The protein below binds the small molecule below.
Small molecule (SMILES): Cc1cn([C@H]2C[C@H](O[P](=O)(O)OC[C@H]3O[C@@H](n4ccc(N)nc4=O)C[C@@H]3O[P](=O)(O)OC[C@H]3O[C@@H](n4cnc5c(=O)nc(N)[nH]c54)C[C@@H]3O[P](=O)(O)OC[C@H]3O[C@@H](n4cnc5c(=O)nc(N)[nH]c54)C[C@@H]3O)[C@@H](CO[P](=O)(O)O[C@H]3C[C@H](n4cnc5c(=O)nc(N)[nH]c54)O[C@@H]3COP(=O)(O)O)O2)c(=O)[nH]c1=O

Sequence of chain 1.D:
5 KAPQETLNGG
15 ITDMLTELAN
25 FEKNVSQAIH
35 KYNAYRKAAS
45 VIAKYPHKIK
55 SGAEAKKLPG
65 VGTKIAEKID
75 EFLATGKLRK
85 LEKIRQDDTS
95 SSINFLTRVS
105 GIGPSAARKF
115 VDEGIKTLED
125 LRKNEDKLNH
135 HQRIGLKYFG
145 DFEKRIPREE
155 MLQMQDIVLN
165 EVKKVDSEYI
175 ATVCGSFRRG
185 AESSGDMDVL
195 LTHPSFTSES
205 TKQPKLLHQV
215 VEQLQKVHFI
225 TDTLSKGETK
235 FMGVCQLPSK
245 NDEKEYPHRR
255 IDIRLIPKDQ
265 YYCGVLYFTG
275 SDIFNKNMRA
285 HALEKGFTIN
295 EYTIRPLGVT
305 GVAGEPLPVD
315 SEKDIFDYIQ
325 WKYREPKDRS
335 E

Binding-site contacts:
Ligand atom OP1 contacts residue VAL65 of chain 1.D at 3.1 Å (h-bond).
Ligand atom C4' contacts residue GLY64 of chain 1.D at 3.0 Å.
Ligand atom OP1 contacts residue LYS68 of chain 1.D at 2.3 Å (salt-bridge).
Ligand atom C3' contacts residue GLY64 of chain 1.D at 3.5 Å.
Ligand atom O4' contacts residue ALA38 of chain 1.D at 3.9 Å.
Ligand atom OP1 contacts residue LEU62 of chain 1.D at 3.2 Å (h-bond).
Ligand atom O3' contacts residue ILE69 of chain 1.D at 3.6 Å.
Ligand atom OP2 contacts residue LYS68 of chain 1.D at 2.8 Å.
Ligand atom O3' contacts residue VAL65 of chain 1.D at 3.6 Å.
Ligand atom O4' contacts residue LYS41 of chain 1.D at 3.5 Å (salt-bridge).
Ligand atom OP1 contacts residue GLY66 of chain 1.D at 2.7 Å (h-bond).
Ligand atom OP1 contacts residue PRO63 of chain 1.D at 3.5 Å.
Ligand atom P contacts residue LYS68 of chain 1.D at 3.2 Å.
Ligand atom OP1 contacts residue NA1 of chain 1.F at 2.9 Å (h-bond).
Ligand atom C5' contacts residue GLY64 of chain 1.D at 2.9 Å.
Ligand atom OP1 contacts residue GLY64 of chain 1.D at 3.6 Å (h-bond).
Ligand atom OP2 contacts residue LYS68 of chain 1.D at 3.1 Å (salt-bridge).
Ligand atom OP1 contacts residue GLY64 of chain 1.D at 2.7 Å (h-bond).
Ligand atom C5' contacts residue TYR39 of chain 1.D at 3.8 Å (hydrophobic).
Ligand atom OP2 contacts residue THR67 of chain 1.D at 3.8 Å.
Ligand atom O5' contacts residue LYS35 of chain 1.D at 3.8 Å.
Ligand atom P contacts residue LYS35 of chain 1.D at 3.8 Å.
Ligand atom OP1 contacts residue ILE69 of chain 1.D at 3.3 Å.
Ligand atom P contacts residue VAL65 of chain 1.D at 3.4 Å.
Ligand atom OP2 contacts residue NA1 of chain 1.F at 3.8 Å.
Ligand atom OP3 contacts residue LYS68 of chain 1.D at 3.9 Å.
Ligand atom P contacts residue GLY66 of chain 1.D at 3.8 Å.
Ligand atom OP2 contacts residue VAL65 of chain 1.D at 3.0 Å (h-bond).
Ligand atom C5' contacts residue LYS41 of chain 1.D at 3.7 Å.
Ligand atom OP3 contacts residue LYS35 of chain 1.D at 3.1 Å (salt-bridge).
Ligand atom O3' contacts residue GLY64 of chain 1.D at 3.3 Å.
Ligand atom C3' contacts residue VAL65 of chain 1.D at 3.8 Å (hydrophobic).
Ligand atom C4' contacts residue LYS41 of chain 1.D at 3.1 Å.
Ligand atom P contacts residue NA1 of chain 1.F at 3.8 Å.
Ligand atom P contacts residue GLY64 of chain 1.D at 3.8 Å.
Ligand atom OP2 contacts residue GLY66 of chain 1.D at 3.8 Å.
Ligand atom N7 contacts residue LYS35 of chain 1.D at 3.8 Å.
Ligand atom OP1 contacts residue VAL65 of chain 1.D at 3.5 Å.
Ligand atom OP2 contacts residue LYS72 of chain 1.D at 3.9 Å.
Ligand atom N3 contacts residue ALA38 of chain 1.D at 3.8 Å.